A protein and the small-molecule ligand that binds it are described below.
Small molecule (SMILES): O=C(O)c1cnn(-c2ccccc2)c1OCCCc1c[nH]c2ccccc12

Sequence of chain 2.A:
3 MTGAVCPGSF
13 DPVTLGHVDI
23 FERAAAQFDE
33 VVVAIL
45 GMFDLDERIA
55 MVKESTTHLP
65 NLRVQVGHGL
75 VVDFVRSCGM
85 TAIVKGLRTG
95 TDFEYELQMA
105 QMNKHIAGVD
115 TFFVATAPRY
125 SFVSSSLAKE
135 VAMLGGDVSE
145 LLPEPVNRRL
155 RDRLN

Binding-site contacts:
Ligand atom N18 contacts residue THR16 of chain 2.A at 3.8 Å.
Ligand atom N18 contacts residue HIS19 of chain 2.A at 3.8 Å.
Ligand atom N18 contacts residue VAL127 of chain 2.A at 3.7 Å.
Ligand atom C01 contacts residue HIS19 of chain 2.A at 3.7 Å.
Ligand atom C03 contacts residue GLY90 of chain 2.A at 3.7 Å.
Ligand atom C22 contacts residue THR120 of chain 2.A at 3.4 Å.
Ligand atom C22 contacts residue GLY18 of chain 2.A at 3.7 Å.
Ligand atom C04 contacts residue LYS89 of chain 2.A at 3.8 Å.
Ligand atom C01 contacts residue ILE22 of chain 2.A at 3.7 Å (hydrophobic).
Ligand atom C15 contacts residue SER128 of chain 2.A at 3.7 Å.
Ligand atom C20 contacts residue ARG92 of chain 2.A at 3.8 Å.
Ligand atom C01 contacts residue GLY90 of chain 2.A at 3.5 Å.
Ligand atom C04 contacts residue PRO9 of chain 2.A at 3.5 Å (hydrophobic).
Ligand atom C02 contacts residue GLY90 of chain 2.A at 3.1 Å.
Ligand atom C20 contacts residue VAL127 of chain 2.A at 3.5 Å (hydrophobic).
Ligand atom N17 contacts residue HIS19 of chain 2.A at 3.3 Å.
Ligand atom C20 contacts residue TYR124 of chain 2.A at 3.6 Å (hydrophobic).
Ligand atom C16 contacts residue HIS19 of chain 2.A at 3.1 Å.
Ligand atom O26 contacts residue SER128 of chain 2.A at 3.8 Å.
Ligand atom C25 contacts residue SER129 of chain 2.A at 3.6 Å.
Ligand atom C21 contacts residue TYR124 of chain 2.A at 3.4 Å (hydrophobic).
Ligand atom C03 contacts residue LYS89 of chain 2.A at 3.8 Å.
Ligand atom C11 contacts residue GLY90 of chain 2.A at 3.7 Å.
Ligand atom O26 contacts residue SER129 of chain 2.A at 2.9 Å (h-bond).
Ligand atom N07 contacts residue PRO9 of chain 2.A at 2.8 Å (h-bond).
Ligand atom C21 contacts residue THR120 of chain 2.A at 3.3 Å.
Ligand atom C23 contacts residue ILE22 of chain 2.A at 3.8 Å (hydrophobic).
Ligand atom C14 contacts residue VAL127 of chain 2.A at 3.7 Å (hydrophobic).
Ligand atom C15 contacts residue HIS19 of chain 2.A at 3.7 Å.
Ligand atom C05 contacts residue PRO9 of chain 2.A at 3.7 Å (hydrophobic).
Ligand atom O13 contacts residue ARG92 of chain 2.A at 3.4 Å (salt-bridge).
Ligand atom C23 contacts residue GLY18 of chain 2.A at 3.3 Å.
Ligand atom N17 contacts residue THR16 of chain 2.A at 2.9 Å (h-bond).
Ligand atom C10 contacts residue GLY90 of chain 2.A at 3.5 Å.
Ligand atom C16 contacts residue THR16 of chain 2.A at 3.5 Å.
Ligand atom C16 contacts residue SER129 of chain 2.A at 3.3 Å.
Ligand atom C24 contacts residue GLY18 of chain 2.A at 3.6 Å.
Ligand atom C15 contacts residue SER129 of chain 2.A at 3.7 Å.
Ligand atom C24 contacts residue HIS19 of chain 2.A at 3.6 Å.
Ligand atom C16 contacts residue SER128 of chain 2.A at 3.7 Å.